Binding-site contacts:
Ligand atom N3B contacts residue LEU125 of chain 1.I at 3.1 Å (h-bond).
Ligand atom O2' contacts residue TYR17 of chain 1.J at 2.7 Å (h-bond).
Ligand atom O2G contacts residue GLU53 of chain 1.I at 3.3 Å (salt-bridge).
Ligand atom O1A contacts residue VAL130 of chain 1.I at 3.2 Å (h-bond).
Ligand atom O1G contacts residue HIS126 of chain 1.I at 3.0 Å (h-bond).
Ligand atom O1B contacts residue ASN57 of chain 1.I at 2.9 Å (h-bond).
Ligand atom C2 contacts residue TYR119 of chain 1.I at 3.4 Å (hydrophobic).
Ligand atom O2' contacts residue GLY112 of chain 1.I at 3.4 Å (h-bond).
Ligand atom O3' contacts residue GLY112 of chain 1.I at 2.9 Å (h-bond).
Ligand atom N6 contacts residue ASP84 of chain 1.I at 2.8 Å (salt-bridge).
Ligand atom O2' contacts residue ILE22 of chain 1.J at 3.4 Å.
Ligand atom O1G contacts residue LEU125 of chain 1.I at 2.9 Å (h-bond).
Ligand atom O1B contacts residue LYS113 of chain 1.I at 3.4 Å (salt-bridge).
Ligand atom O2A contacts residue VAL130 of chain 1.I at 3.1 Å (h-bond).
Ligand atom O2A contacts residue ASN57 of chain 1.I at 2.8 Å (h-bond).
Ligand atom C2' contacts residue TYR17 of chain 1.J at 3.4 Å (hydrophobic).
Ligand atom N3B contacts residue HIS126 of chain 1.I at 3.4 Å (h-bond).
Ligand atom O1G contacts residue GLY124 of chain 1.I at 3.4 Å.
Ligand atom C1' contacts residue TYR17 of chain 1.J at 3.5 Å (hydrophobic).
Ligand atom N3 contacts residue TYR119 of chain 1.I at 3.0 Å (h-bond).
Ligand atom C2 contacts residue GLU61 of chain 1.I at 3.3 Å.
Ligand atom O2A contacts residue MG1 of chain 1.LA at 3.0 Å.
Ligand atom O2G contacts residue MG1 of chain 1.LA at 2.2 Å.
Ligand atom O3G contacts residue VAL128 of chain 1.I at 2.8 Å (h-bond).
Ligand atom O3A contacts residue GLY127 of chain 1.I at 3.2 Å.
Ligand atom O2B contacts residue LYS113 of chain 1.I at 3.4 Å.
Ligand atom O4' contacts residue VAL104 of chain 1.I at 2.8 Å.
Ligand atom O2G contacts residue GLY129 of chain 1.I at 3.4 Å.
Ligand atom N3B contacts residue GLY127 of chain 1.I at 3.0 Å (h-bond).
Ligand atom O3G contacts residue GLN375 of chain 1.I at 3.4 Å (h-bond).
Ligand atom O1G contacts residue LYS377 of chain 1.I at 2.7 Å (salt-bridge).
Ligand atom O2A contacts residue GLY129 of chain 1.I at 3.4 Å.
Ligand atom O3G contacts residue GLY129 of chain 1.I at 2.7 Å (h-bond).
Ligand atom N3 contacts residue TYR17 of chain 1.J at 2.8 Å (h-bond).
Ligand atom N7 contacts residue ASN57 of chain 1.I at 3.2 Å.
Ligand atom O3' contacts residue GLY111 of chain 1.I at 3.4 Å.
Ligand atom N1 contacts residue SER174 of chain 1.I at 3.1 Å (h-bond).
Ligand atom O3' contacts residue LYS113 of chain 1.I at 3.3 Å.
Ligand atom O3G contacts residue GLY127 of chain 1.I at 3.0 Å (h-bond).
Ligand atom O1B contacts residue MG1 of chain 1.LA at 2.4 Å.

Sequence of chain 1.I:
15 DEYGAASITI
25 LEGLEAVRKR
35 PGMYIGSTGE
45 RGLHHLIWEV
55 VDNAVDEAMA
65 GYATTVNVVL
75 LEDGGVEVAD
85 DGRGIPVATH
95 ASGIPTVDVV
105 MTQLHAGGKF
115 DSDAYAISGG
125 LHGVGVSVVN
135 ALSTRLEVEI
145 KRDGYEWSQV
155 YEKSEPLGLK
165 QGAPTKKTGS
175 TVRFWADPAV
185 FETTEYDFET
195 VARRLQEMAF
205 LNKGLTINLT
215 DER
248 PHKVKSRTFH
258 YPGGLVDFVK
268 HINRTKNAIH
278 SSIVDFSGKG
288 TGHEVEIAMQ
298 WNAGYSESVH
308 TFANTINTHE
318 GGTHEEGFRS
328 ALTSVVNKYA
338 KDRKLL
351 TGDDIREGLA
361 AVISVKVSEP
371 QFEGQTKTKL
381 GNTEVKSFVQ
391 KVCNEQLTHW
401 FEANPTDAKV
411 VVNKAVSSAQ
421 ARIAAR

A small-molecule ligand and the protein it binds are described below.
Small molecule (SMILES): Nc1ncnc2c1ncn2[C@@H]1O[C@H](CO[P](=O)(O)O[P](=O)(O)NP(=O)(O)O)[C@@H](O)[C@H]1O

Sequence of chain 1.J:
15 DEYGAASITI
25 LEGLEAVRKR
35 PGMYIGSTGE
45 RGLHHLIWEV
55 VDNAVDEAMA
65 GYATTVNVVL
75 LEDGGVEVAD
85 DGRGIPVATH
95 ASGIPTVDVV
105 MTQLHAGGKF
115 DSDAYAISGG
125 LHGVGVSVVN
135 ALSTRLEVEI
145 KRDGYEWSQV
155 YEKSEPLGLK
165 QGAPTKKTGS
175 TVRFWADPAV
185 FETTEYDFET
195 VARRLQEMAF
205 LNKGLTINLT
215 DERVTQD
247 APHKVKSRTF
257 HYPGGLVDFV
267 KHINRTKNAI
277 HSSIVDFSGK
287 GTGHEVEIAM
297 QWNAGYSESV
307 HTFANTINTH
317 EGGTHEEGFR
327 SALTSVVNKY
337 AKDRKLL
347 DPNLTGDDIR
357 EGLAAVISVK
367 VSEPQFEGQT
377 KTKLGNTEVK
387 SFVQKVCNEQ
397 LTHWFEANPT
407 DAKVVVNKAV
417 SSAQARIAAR